Binding-site contacts:
Ligand atom C9 contacts residue HIS342 of chain 2.A at 3.8 Å.
Ligand atom S2 contacts residue ASN285 of chain 2.A at 3.4 Å (h-bond).
Ligand atom O4' contacts residue SER675 of chain 2.A at 3.7 Å.
Ligand atom C6 contacts residue ASN285 of chain 2.A at 3.3 Å.
Ligand atom C8 contacts residue HIS342 of chain 2.A at 3.5 Å.
Ligand atom C6' contacts residue GLY136 of chain 2.A at 3.8 Å.
Ligand atom C6' contacts residue LEU137 of chain 2.A at 3.8 Å (hydrophobic).
Ligand atom C9 contacts residue GLU89 of chain 2.A at 3.7 Å.
Ligand atom O2' contacts residue TYR574 of chain 2.A at 3.2 Å (h-bond).
Ligand atom O3' contacts residue GLY676 of chain 2.A at 3.2 Å (h-bond).
Ligand atom O6' contacts residue HIS378 of chain 2.A at 2.7 Å (h-bond).
Ligand atom S2 contacts residue HIS378 of chain 2.A at 3.2 Å (h-bond).
Ligand atom C7 contacts residue ASN285 of chain 2.A at 3.5 Å.
Ligand atom C7 contacts residue HIS342 of chain 2.A at 3.7 Å.
Ligand atom C2' contacts residue HIS378 of chain 2.A at 3.6 Å.
Ligand atom C3 contacts residue ASN285 of chain 2.A at 3.2 Å.
Ligand atom O5' contacts residue LEU137 of chain 2.A at 3.8 Å.
Ligand atom C6' contacts residue ASN485 of chain 2.A at 3.4 Å.
Ligand atom C3' contacts residue GLU673 of chain 2.A at 3.5 Å.
Ligand atom C5' contacts residue GLY136 of chain 2.A at 3.9 Å.
Ligand atom O6' contacts residue LEU140 of chain 2.A at 3.8 Å.
Ligand atom N5 contacts residue LEU137 of chain 2.A at 3.6 Å.
Ligand atom C10 contacts residue ASN283 of chain 2.A at 3.4 Å.
Ligand atom O2' contacts residue GLU673 of chain 2.A at 3.3 Å (salt-bridge).
Ligand atom C10 contacts residue GLU89 of chain 2.A at 3.3 Å.
Ligand atom O6' contacts residue VAL456 of chain 2.A at 3.8 Å.
Ligand atom C6' contacts residue HIS378 of chain 2.A at 3.4 Å.
Ligand atom C5' contacts residue LEU137 of chain 2.A at 3.7 Å (hydrophobic).
Ligand atom C9 contacts residue ASN283 of chain 2.A at 3.2 Å.
Ligand atom O3' contacts residue ALA674 of chain 2.A at 3.3 Å (h-bond).
Ligand atom C11 contacts residue ASN285 of chain 2.A at 3.5 Å.
Ligand atom S2 contacts residue THR379 of chain 2.A at 3.6 Å.
Ligand atom O4' contacts residue ASN485 of chain 2.A at 3.6 Å (h-bond).
Ligand atom O3' contacts residue SER675 of chain 2.A at 3.2 Å (h-bond).
Ligand atom O5' contacts residue HIS378 of chain 2.A at 3.6 Å.
Ligand atom C4 contacts residue ASN285 of chain 2.A at 3.6 Å.
Ligand atom O6' contacts residue ASN485 of chain 2.A at 2.7 Å (h-bond).
Ligand atom O2' contacts residue ASN285 of chain 2.A at 3.6 Å (h-bond).
Ligand atom O4' contacts residue GLY676 of chain 2.A at 2.9 Å (h-bond).
Ligand atom O3' contacts residue GLU673 of chain 2.A at 2.8 Å (salt-bridge).

Sequence of chain 2.A:
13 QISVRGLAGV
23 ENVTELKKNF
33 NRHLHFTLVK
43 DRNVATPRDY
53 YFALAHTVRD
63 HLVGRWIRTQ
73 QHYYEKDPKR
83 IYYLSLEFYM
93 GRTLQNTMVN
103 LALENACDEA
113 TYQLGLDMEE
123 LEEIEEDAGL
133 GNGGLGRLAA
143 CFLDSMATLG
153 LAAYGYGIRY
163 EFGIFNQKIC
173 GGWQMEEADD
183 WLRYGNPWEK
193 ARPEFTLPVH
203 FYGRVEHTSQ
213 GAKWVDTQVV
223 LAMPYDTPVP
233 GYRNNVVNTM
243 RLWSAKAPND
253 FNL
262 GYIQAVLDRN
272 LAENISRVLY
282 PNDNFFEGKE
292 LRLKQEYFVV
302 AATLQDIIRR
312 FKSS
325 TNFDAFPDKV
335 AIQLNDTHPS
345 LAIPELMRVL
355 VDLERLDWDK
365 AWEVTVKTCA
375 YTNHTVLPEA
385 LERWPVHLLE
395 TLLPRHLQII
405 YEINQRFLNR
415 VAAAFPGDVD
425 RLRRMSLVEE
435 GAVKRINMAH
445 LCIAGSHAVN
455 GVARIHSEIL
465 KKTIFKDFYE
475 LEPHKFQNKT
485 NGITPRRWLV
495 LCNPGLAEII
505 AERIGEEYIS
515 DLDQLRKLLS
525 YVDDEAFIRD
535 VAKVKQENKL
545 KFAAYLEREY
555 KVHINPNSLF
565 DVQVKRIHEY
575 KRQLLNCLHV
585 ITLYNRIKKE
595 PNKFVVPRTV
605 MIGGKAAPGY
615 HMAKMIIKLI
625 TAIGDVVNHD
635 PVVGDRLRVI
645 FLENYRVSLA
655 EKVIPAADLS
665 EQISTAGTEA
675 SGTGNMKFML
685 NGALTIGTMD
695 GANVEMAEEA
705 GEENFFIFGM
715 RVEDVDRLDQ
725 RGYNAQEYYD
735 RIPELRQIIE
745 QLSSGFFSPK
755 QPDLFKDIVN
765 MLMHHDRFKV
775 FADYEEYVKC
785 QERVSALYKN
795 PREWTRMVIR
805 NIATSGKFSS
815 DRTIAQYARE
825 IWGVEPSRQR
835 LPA

A small-molecule ligand and the protein it binds are described below.
Small molecule (SMILES): OC[C@H]1O[C@@H](c2nc(-c3ccccc3)cs2)[C@H](O)[C@@H](O)[C@@H]1O